This protein binds this small molecule.
Small molecule (SMILES): CN(Cc1ccccc1C(=O)NCC1CCCCC1)Cc1ccc2c(c1C(=O)O)OC[C@H](CCC(=O)O)O2

Sequence of chain 1.A:
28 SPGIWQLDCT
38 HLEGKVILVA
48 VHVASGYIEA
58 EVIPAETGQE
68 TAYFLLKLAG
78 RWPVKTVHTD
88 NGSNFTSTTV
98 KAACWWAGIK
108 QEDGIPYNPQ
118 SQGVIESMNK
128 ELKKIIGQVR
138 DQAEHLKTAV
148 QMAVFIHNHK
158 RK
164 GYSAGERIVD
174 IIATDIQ

Binding-site contacts:
Ligand atom C12 contacts residue THR145 of chain 1.B at 3.1 Å.
Ligand atom O33 contacts residue GLU67 of chain 1.A at 3.7 Å.
Ligand atom C3 contacts residue ALA140 of chain 1.B at 3.6 Å (hydrophobic).
Ligand atom O38 contacts residue GLN66 of chain 1.A at 3.4 Å.
Ligand atom C16 contacts residue THR145 of chain 1.B at 3.5 Å.
Ligand atom O36 contacts residue GLU67 of chain 1.A at 3.2 Å.
Ligand atom O35 contacts residue THR145 of chain 1.B at 2.7 Å (h-bond).
Ligand atom O35 contacts residue HIS142 of chain 1.B at 2.9 Å (h-bond).
Ligand atom C6 contacts residue GLN66 of chain 1.A at 3.2 Å.
Ligand atom C11 contacts residue GLN66 of chain 1.A at 3.4 Å.
Ligand atom C1 contacts residue ASP138 of chain 1.B at 3.6 Å.
Ligand atom C27 contacts residue TYR70 of chain 1.A at 3.8 Å (hydrophobic).
Ligand atom O35 contacts residue ALA140 of chain 1.B at 3.5 Å.
Ligand atom C21 contacts residue THR145 of chain 1.B at 3.1 Å.
Ligand atom C15 contacts residue GLN139 of chain 1.B at 3.7 Å.
Ligand atom C18 contacts residue MET149 of chain 1.B at 3.5 Å (hydrophobic).
Ligand atom O37 contacts residue HIS142 of chain 1.B at 3.2 Å.
Ligand atom O32 contacts residue GLU141 of chain 1.B at 2.8 Å (salt-bridge).
Ligand atom O38 contacts residue TYR70 of chain 1.A at 3.3 Å.
Ligand atom C1 contacts residue ALA140 of chain 1.B at 3.5 Å (hydrophobic).
Ligand atom C1 contacts residue GLN139 of chain 1.B at 3.6 Å.
Ligand atom C28 contacts residue GLN139 of chain 1.B at 3.7 Å.
Ligand atom C8 contacts residue THR145 of chain 1.B at 3.5 Å.
Ligand atom C17 contacts residue GLU67 of chain 1.A at 3.4 Å.
Ligand atom C16 contacts residue HIS142 of chain 1.B at 3.7 Å.
Ligand atom O35 contacts residue GLU141 of chain 1.B at 3.3 Å (salt-bridge).
Ligand atom O37 contacts residue THR145 of chain 1.B at 2.8 Å (h-bond).
Ligand atom C4 contacts residue GLU141 of chain 1.B at 3.7 Å.
Ligand atom C22 contacts residue GLN139 of chain 1.B at 3.8 Å.
Ligand atom N30 contacts residue GLN139 of chain 1.B at 2.8 Å (h-bond).
Ligand atom C7 contacts residue GLN139 of chain 1.B at 3.6 Å.
Ligand atom C2 contacts residue GLU141 of chain 1.B at 3.5 Å.
Ligand atom O32 contacts residue ALA140 of chain 1.B at 3.8 Å.
Ligand atom C23 contacts residue GLN66 of chain 1.A at 3.7 Å.
Ligand atom C26 contacts residue GLN66 of chain 1.A at 3.6 Å.
Ligand atom C3 contacts residue GLN139 of chain 1.B at 3.2 Å.
Ligand atom O36 contacts residue GLN66 of chain 1.A at 3.3 Å.
Ligand atom C2 contacts residue ALA140 of chain 1.B at 3.7 Å (hydrophobic).
Ligand atom C27 contacts residue GLU67 of chain 1.A at 3.3 Å.
Ligand atom C16 contacts residue GLU141 of chain 1.B at 3.4 Å.

Sequence of chain 1.B:
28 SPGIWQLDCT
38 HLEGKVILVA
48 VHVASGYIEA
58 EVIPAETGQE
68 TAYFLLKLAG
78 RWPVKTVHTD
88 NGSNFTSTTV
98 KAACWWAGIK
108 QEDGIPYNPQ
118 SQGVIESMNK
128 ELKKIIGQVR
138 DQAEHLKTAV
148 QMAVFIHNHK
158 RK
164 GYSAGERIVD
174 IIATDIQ